This small molecule binds to this protein.
Small molecule (SMILES): CC(=O)N[C@@H]1[C@@H](O)[C@H](O)[C@@H](CO)O[C@H]1O

Binding-site contacts:
Ligand atom O6 contacts residue THR162 of chain 1.D at 4.3 Å.
Ligand atom O6 contacts residue ASN163 of chain 1.D at 3.8 Å.
Ligand atom C2 contacts residue ASN160 of chain 1.D at 2.5 Å.
Ligand atom C6 contacts residue ASN163 of chain 1.D at 3.9 Å.
Ligand atom C4 contacts residue ASN160 of chain 1.D at 4.0 Å.
Ligand atom C5 contacts residue ASN160 of chain 1.D at 3.5 Å.
Ligand atom C1 contacts residue ASN163 of chain 1.D at 4.5 Å.
Ligand atom O5 contacts residue ASN160 of chain 1.D at 2.5 Å (h-bond).
Ligand atom C3 contacts residue ASN160 of chain 1.D at 3.4 Å.
Ligand atom O5 contacts residue THR162 of chain 1.D at 3.5 Å.
Ligand atom C7 contacts residue ASN160 of chain 1.D at 4.0 Å.
Ligand atom C6 contacts residue ASN160 of chain 1.D at 3.7 Å.
Ligand atom O3 contacts residue ASN160 of chain 1.D at 3.2 Å (h-bond).
Ligand atom O5 contacts residue ASN163 of chain 1.D at 4.0 Å.
Ligand atom C1 contacts residue ASN160 of chain 1.D at 1.4 Å.
Ligand atom O7 contacts residue ASN160 of chain 1.D at 3.7 Å.
Ligand atom C1 contacts residue THR162 of chain 1.D at 4.3 Å.
Ligand atom N2 contacts residue ASN160 of chain 1.D at 3.6 Å.

Sequence of chain 1.D:
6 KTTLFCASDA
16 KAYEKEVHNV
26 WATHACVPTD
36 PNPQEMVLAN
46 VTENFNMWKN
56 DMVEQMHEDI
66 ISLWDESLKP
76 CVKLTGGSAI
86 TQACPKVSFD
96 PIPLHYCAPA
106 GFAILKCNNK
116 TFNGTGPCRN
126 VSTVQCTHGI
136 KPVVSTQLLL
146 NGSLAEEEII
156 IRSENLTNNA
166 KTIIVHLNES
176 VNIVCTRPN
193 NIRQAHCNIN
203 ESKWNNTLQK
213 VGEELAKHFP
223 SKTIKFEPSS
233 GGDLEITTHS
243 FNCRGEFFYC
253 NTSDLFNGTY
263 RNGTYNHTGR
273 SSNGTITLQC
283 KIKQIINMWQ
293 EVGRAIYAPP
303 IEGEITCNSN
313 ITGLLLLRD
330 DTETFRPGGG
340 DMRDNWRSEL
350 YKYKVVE